A small-molecule ligand and the protein it binds are described below.
Small molecule (SMILES): Cc1onc(-c2ccc(F)cc2)c1COc1ccc(C(=O)N2CCS(=O)(=O)CC2)cn1

Binding-site contacts:
Ligand atom F contacts residue HIS105 of chain 1.A at 3.6 Å.
Ligand atom N1 contacts residue THR208 of chain 1.A at 3.4 Å.
Ligand atom C9 contacts residue THR210 of chain 1.A at 3.5 Å.
Ligand atom O1 contacts residue THR208 of chain 1.A at 3.6 Å.
Ligand atom O contacts residue THR210 of chain 1.A at 3.5 Å.
Ligand atom C15 contacts residue THR208 of chain 1.A at 3.5 Å.
Ligand atom C4 contacts residue THR210 of chain 1.A at 3.9 Å.
Ligand atom O3 contacts residue LYS159 of chain 1.A at 3.7 Å.
Ligand atom C13 contacts residue TYR49 of chain 1.E at 3.7 Å (hydrophobic).
Ligand atom F contacts residue PHE103 of chain 1.A at 3.7 Å.
Ligand atom C8 contacts residue THR208 of chain 1.A at 3.8 Å.
Ligand atom C6 contacts residue PHE103 of chain 1.A at 3.9 Å (hydrophobic).
Ligand atom C contacts residue PHE68 of chain 1.E at 3.5 Å (hydrophobic).
Ligand atom C5 contacts residue TYR163 of chain 1.A at 3.9 Å (hydrophobic).
Ligand atom C6 contacts residue TYR163 of chain 1.A at 3.4 Å (hydrophobic).
Ligand atom F contacts residue TYR213 of chain 1.A at 3.6 Å.
Ligand atom O3 contacts residue HIS105 of chain 1.A at 3.0 Å.
Ligand atom C16 contacts residue TYR49 of chain 1.E at 3.8 Å (hydrophobic).
Ligand atom C12 contacts residue THR208 of chain 1.A at 3.7 Å.
Ligand atom C12 contacts residue TYR49 of chain 1.E at 3.4 Å (hydrophobic).
Ligand atom C18 contacts residue ASN51 of chain 1.E at 3.4 Å.
Ligand atom C9 contacts residue THR208 of chain 1.A at 3.7 Å.
Ligand atom O4 contacts residue ASN51 of chain 1.E at 3.5 Å (h-bond).
Ligand atom N1 contacts residue TYR49 of chain 1.E at 3.6 Å.
Ligand atom O contacts residue THR133 of chain 1.E at 3.1 Å.
Ligand atom C8 contacts residue TYR213 of chain 1.A at 3.6 Å (hydrophobic).
Ligand atom N contacts residue THR210 of chain 1.A at 3.3 Å.
Ligand atom C14 contacts residue THR208 of chain 1.A at 3.8 Å.
Ligand atom C17 contacts residue TYR49 of chain 1.E at 3.5 Å (hydrophobic).
Ligand atom O2 contacts residue ILE206 of chain 1.A at 3.7 Å.
Ligand atom C17 contacts residue ASN51 of chain 1.E at 3.9 Å.
Ligand atom C1 contacts residue PHE68 of chain 1.E at 3.9 Å (hydrophobic).
Ligand atom N contacts residue THR133 of chain 1.E at 3.2 Å.
Ligand atom C2 contacts residue PHE68 of chain 1.E at 3.8 Å (hydrophobic).
Ligand atom C10 contacts residue TYR49 of chain 1.E at 3.7 Å (hydrophobic).
Ligand atom N2 contacts residue TYR49 of chain 1.E at 3.6 Å.
Ligand atom C13 contacts residue THR208 of chain 1.A at 3.9 Å.
Ligand atom C11 contacts residue THR208 of chain 1.A at 3.3 Å.
Ligand atom F contacts residue SER162 of chain 1.A at 3.0 Å.
Ligand atom N contacts residue MET121 of chain 1.E at 3.9 Å.

Sequence of chain 1.E:
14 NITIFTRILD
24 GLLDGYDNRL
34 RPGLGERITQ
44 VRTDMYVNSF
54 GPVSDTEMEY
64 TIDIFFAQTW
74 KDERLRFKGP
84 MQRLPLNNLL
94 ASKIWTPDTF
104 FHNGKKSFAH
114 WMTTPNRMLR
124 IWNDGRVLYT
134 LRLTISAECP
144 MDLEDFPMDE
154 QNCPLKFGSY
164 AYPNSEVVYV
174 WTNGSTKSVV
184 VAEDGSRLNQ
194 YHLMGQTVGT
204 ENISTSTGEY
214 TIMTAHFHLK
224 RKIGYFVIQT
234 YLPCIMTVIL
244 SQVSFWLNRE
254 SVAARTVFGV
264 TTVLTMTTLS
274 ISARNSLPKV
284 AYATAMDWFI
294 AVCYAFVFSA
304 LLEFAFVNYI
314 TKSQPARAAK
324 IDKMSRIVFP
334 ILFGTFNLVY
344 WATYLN

Sequence of chain 1.A:
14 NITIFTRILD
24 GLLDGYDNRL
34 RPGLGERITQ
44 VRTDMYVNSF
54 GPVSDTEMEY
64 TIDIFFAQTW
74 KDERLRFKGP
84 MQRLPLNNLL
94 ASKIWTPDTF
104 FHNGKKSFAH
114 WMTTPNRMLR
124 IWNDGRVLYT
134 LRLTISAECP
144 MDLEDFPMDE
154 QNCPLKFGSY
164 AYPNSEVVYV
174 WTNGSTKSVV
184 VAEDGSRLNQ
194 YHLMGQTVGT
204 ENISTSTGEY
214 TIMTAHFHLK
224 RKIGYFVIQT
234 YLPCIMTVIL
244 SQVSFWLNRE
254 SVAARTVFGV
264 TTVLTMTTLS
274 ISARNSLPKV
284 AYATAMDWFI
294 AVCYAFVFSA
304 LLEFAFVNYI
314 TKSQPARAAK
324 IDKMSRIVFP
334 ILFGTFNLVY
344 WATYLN